Binding-site contacts:
Ligand atom C2 contacts residue ASN70 of chain 51.F at 2.5 Å.
Ligand atom C8 contacts residue ASN70 of chain 51.F at 3.6 Å.
Ligand atom C2 contacts residue PRO31 of chain 51.F at 3.9 Å (hydrophobic).
Ligand atom N2 contacts residue PRO31 of chain 51.F at 2.8 Å (h-bond).
Ligand atom C5 contacts residue ARG33 of chain 51.F at 4.1 Å.
Ligand atom O3 contacts residue PRO31 of chain 51.F at 4.0 Å.
Ligand atom O7 contacts residue ASN70 of chain 51.F at 3.3 Å (h-bond).
Ligand atom C1 contacts residue ASN70 of chain 51.F at 1.4 Å.
Ligand atom C4 contacts residue ASN70 of chain 51.F at 4.2 Å.
Ligand atom C7 contacts residue PRO31 of chain 51.F at 3.4 Å (hydrophobic).
Ligand atom C6 contacts residue ARG33 of chain 51.F at 4.1 Å.
Ligand atom C7 contacts residue ASN70 of chain 51.F at 3.1 Å.
Ligand atom C3 contacts residue PRO31 of chain 51.F at 4.0 Å (hydrophobic).
Ligand atom O6 contacts residue ARG33 of chain 51.F at 3.6 Å.
Ligand atom C1 contacts residue ARG33 of chain 51.F at 4.2 Å.
Ligand atom N2 contacts residue ASN32 of chain 51.F at 4.2 Å.
Ligand atom N2 contacts residue ASN70 of chain 51.F at 2.9 Å (h-bond).
Ligand atom C3 contacts residue ASN70 of chain 51.F at 3.8 Å.
Ligand atom O7 contacts residue PRO31 of chain 51.F at 3.2 Å (h-bond).
Ligand atom C5 contacts residue ASN70 of chain 51.F at 3.7 Å.
Ligand atom O5 contacts residue ASN70 of chain 51.F at 2.4 Å (h-bond).
Ligand atom O7 contacts residue SER71 of chain 51.F at 4.2 Å.

The protein below binds the small molecule below.
Small molecule (SMILES): CC(=O)N[C@@H]1[C@@H](O)[C@H](O)[C@@H](CO)O[C@H]1O

Sequence of chain 51.F:
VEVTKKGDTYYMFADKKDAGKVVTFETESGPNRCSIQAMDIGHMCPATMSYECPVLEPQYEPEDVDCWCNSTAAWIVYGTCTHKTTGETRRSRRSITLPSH